Binding-site contacts:
Ligand atom CE contacts residue HIS178 of chain 2.E at 2.6 Å.
Ligand atom O1 contacts residue PRO122 of chain 2.E at 4.0 Å.
Ligand atom N contacts residue SER153 of chain 2.E at 2.7 Å (h-bond).
Ligand atom O1 contacts residue SER153 of chain 2.E at 2.9 Å (h-bond).
Ligand atom SD contacts residue MET154 of chain 2.E at 3.6 Å (h-bond).
Ligand atom O contacts residue GLY124 of chain 2.E at 2.4 Å (h-bond).
Ligand atom C contacts residue GLY123 of chain 2.E at 4.0 Å.
Ligand atom N contacts residue HIS178 of chain 2.E at 2.7 Å (h-bond).
Ligand atom CG contacts residue HIS178 of chain 2.E at 4.1 Å.
Ligand atom CA contacts residue GLY124 of chain 2.E at 4.0 Å.
Ligand atom CE contacts residue GLN179 of chain 2.E at 3.7 Å.
Ligand atom CB contacts residue VAL126 of chain 2.E at 3.5 Å (hydrophobic).
Ligand atom C contacts residue SER153 of chain 2.E at 3.4 Å.
Ligand atom CG contacts residue GLN179 of chain 2.E at 4.2 Å.
Ligand atom O contacts residue SER153 of chain 2.E at 3.1 Å.
Ligand atom CB contacts residue MET154 of chain 2.E at 3.7 Å (hydrophobic).
Ligand atom CG contacts residue LEU205 of chain 2.E at 4.2 Å (hydrophobic).
Ligand atom CG contacts residue MET154 of chain 2.E at 4.3 Å (hydrophobic).
Ligand atom CB contacts residue PRO180 of chain 2.E at 4.5 Å (hydrophobic).
Ligand atom CG contacts residue VAL126 of chain 2.E at 3.9 Å (hydrophobic).
Ligand atom CE contacts residue PRO180 of chain 2.E at 3.6 Å (hydrophobic).
Ligand atom C contacts residue MET154 of chain 2.E at 3.7 Å (hydrophobic).
Ligand atom SD contacts residue LEU205 of chain 2.E at 4.0 Å.
Ligand atom O1 contacts residue HIS178 of chain 2.E at 3.4 Å (h-bond).
Ligand atom CE contacts residue LEU205 of chain 2.E at 3.5 Å (hydrophobic).
Ligand atom CN contacts residue SER153 of chain 2.E at 3.1 Å.
Ligand atom O contacts residue MET154 of chain 2.E at 3.2 Å.
Ligand atom CG contacts residue PRO180 of chain 2.E at 3.3 Å (hydrophobic).
Ligand atom CE contacts residue MET224 of chain 2.E at 3.8 Å (hydrophobic).
Ligand atom CB contacts residue SER153 of chain 2.E at 4.1 Å.
Ligand atom CG contacts residue SER153 of chain 2.E at 4.4 Å.
Ligand atom CA contacts residue HIS178 of chain 2.E at 3.7 Å.
Ligand atom CA contacts residue SER153 of chain 2.E at 2.8 Å.
Ligand atom O contacts residue GLY123 of chain 2.E at 3.1 Å.
Ligand atom SD contacts residue HIS178 of chain 2.E at 3.6 Å (h-bond).
Ligand atom CA contacts residue MET154 of chain 2.E at 4.0 Å (hydrophobic).
Ligand atom SD contacts residue SER153 of chain 2.E at 4.3 Å.
Ligand atom CN contacts residue HIS178 of chain 2.E at 3.0 Å.
Ligand atom C contacts residue GLY124 of chain 2.E at 2.7 Å.
Ligand atom CB contacts residue GLY124 of chain 2.E at 4.0 Å.

The protein below binds the small molecule below.
Small molecule (SMILES): CSCC[C@H](NC=O)C(=O)O

Sequence of chain 2.E:
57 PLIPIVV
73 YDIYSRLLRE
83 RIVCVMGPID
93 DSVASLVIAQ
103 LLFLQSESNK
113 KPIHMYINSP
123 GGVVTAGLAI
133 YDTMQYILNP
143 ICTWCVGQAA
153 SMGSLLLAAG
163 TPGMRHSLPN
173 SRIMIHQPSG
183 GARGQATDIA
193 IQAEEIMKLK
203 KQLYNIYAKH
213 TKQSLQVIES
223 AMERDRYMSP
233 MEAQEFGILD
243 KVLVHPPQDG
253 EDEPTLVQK